A small-molecule ligand and the protein it binds are described below.
Small molecule (SMILES): O=C([O-])C(=O)[O-]

Binding-site contacts:
Ligand atom C1 contacts residue THR244 of chain 1.E at 4.1 Å.
Ligand atom O1 contacts residue ALA209 of chain 1.E at 4.1 Å.
Ligand atom O4 contacts residue ASP212 of chain 1.E at 2.8 Å (salt-bridge).
Ligand atom C2 contacts residue ASP212 of chain 1.E at 3.8 Å.
Ligand atom C2 contacts residue GLU188 of chain 1.E at 3.6 Å.
Ligand atom C1 contacts residue ALA209 of chain 1.E at 3.6 Å (hydrophobic).
Ligand atom C1 contacts residue MG1 of chain 1.EA at 2.8 Å.
Ligand atom O3 contacts residue ASP212 of chain 1.E at 4.0 Å.
Ligand atom O1 contacts residue MET207 of chain 1.E at 4.1 Å.
Ligand atom O1 contacts residue LYS186 of chain 1.E at 3.6 Å (salt-bridge).
Ligand atom O2 contacts residue MG1 of chain 1.EA at 4.1 Å.
Ligand atom O3 contacts residue LYS186 of chain 1.E at 2.7 Å (salt-bridge).
Ligand atom O4 contacts residue ALA209 of chain 1.E at 3.7 Å.
Ligand atom O2 contacts residue THR244 of chain 1.E at 2.5 Å (h-bond).
Ligand atom C1 contacts residue LYS186 of chain 1.E at 3.5 Å.
Ligand atom O3 contacts residue ALA209 of chain 1.E at 4.0 Å.
Ligand atom O3 contacts residue MG1 of chain 1.EA at 2.0 Å.
Ligand atom O2 contacts residue ASP212 of chain 1.E at 4.0 Å.
Ligand atom O4 contacts residue GLY211 of chain 1.E at 3.7 Å.
Ligand atom C2 contacts residue GLY211 of chain 1.E at 3.7 Å.
Ligand atom C2 contacts residue MG1 of chain 1.EA at 2.9 Å.
Ligand atom O1 contacts residue MET276 of chain 1.E at 4.2 Å.
Ligand atom O4 contacts residue GLU188 of chain 1.E at 2.9 Å (salt-bridge).
Ligand atom O3 contacts residue GLU188 of chain 1.E at 3.0 Å (salt-bridge).
Ligand atom C2 contacts residue THR244 of chain 1.E at 3.6 Å.
Ligand atom C2 contacts residue ARG210 of chain 1.E at 4.3 Å.
Ligand atom C2 contacts residue ALA209 of chain 1.E at 3.5 Å (hydrophobic).
Ligand atom O4 contacts residue MG1 of chain 1.EA at 2.3 Å.
Ligand atom O1 contacts residue ARG87 of chain 1.E at 3.9 Å.
Ligand atom O2 contacts residue ALA209 of chain 1.E at 3.4 Å.
Ligand atom O1 contacts residue MG1 of chain 1.EA at 4.1 Å.
Ligand atom O2 contacts residue ARG210 of chain 1.E at 3.6 Å (salt-bridge).
Ligand atom O2 contacts residue GLY211 of chain 1.E at 2.9 Å (h-bond).
Ligand atom C1 contacts residue GLU188 of chain 1.E at 3.6 Å.
Ligand atom O1 contacts residue THR244 of chain 1.E at 3.6 Å.

Sequence of chain 1.E:
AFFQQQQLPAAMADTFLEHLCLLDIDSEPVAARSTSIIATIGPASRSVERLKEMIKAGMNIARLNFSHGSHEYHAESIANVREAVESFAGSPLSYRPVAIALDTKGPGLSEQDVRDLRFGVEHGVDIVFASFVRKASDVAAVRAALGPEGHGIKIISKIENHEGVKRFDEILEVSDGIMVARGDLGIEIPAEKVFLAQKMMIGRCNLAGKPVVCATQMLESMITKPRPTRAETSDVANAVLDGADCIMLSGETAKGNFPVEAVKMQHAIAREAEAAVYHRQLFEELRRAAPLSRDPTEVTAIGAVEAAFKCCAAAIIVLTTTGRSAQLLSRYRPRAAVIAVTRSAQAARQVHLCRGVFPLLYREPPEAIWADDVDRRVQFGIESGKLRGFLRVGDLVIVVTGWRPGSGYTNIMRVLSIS